This protein binds this small molecule.
Small molecule (SMILES): COc1ccc2[nH]cc(CCNC(=O)C(C)(C)C)c2c1

Sequence of chain 1.B:
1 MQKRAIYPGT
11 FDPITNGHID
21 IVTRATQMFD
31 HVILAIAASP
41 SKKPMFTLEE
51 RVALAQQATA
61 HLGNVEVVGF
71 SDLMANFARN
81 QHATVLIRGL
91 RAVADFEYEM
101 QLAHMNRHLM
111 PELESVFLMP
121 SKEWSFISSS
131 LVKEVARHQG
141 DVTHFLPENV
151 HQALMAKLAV

Sequence of chain 3.B:
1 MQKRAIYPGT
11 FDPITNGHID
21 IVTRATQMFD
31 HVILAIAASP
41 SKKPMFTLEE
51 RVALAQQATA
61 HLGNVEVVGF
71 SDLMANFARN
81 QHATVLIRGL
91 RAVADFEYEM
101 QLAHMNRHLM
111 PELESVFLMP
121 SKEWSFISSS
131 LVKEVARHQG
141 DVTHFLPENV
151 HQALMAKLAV

Binding-site contacts:
Ligand atom C contacts residue PRO8 of chain 3.B at 4.2 Å (hydrophobic).
Ligand atom C11 contacts residue LEU102 of chain 3.B at 3.9 Å (hydrophobic).
Ligand atom C contacts residue ARG88 of chain 3.B at 3.5 Å.
Ligand atom C5 contacts residue ALA37 of chain 3.B at 3.5 Å (hydrophobic).
Ligand atom C2 contacts residue ARG88 of chain 3.B at 3.5 Å.
Ligand atom C12 contacts residue LEU73 of chain 3.B at 4.2 Å (hydrophobic).
Ligand atom C15 contacts residue MET74 of chain 3.B at 3.5 Å (hydrophobic).
Ligand atom O1 contacts residue LEU73 of chain 3.B at 3.5 Å.
Ligand atom C7 contacts residue PHE70 of chain 3.B at 3.8 Å (hydrophobic).
Ligand atom C1 contacts residue PRO8 of chain 3.B at 4.0 Å (hydrophobic).
Ligand atom N contacts residue THR10 of chain 3.B at 4.2 Å.
Ligand atom C3 contacts residue ARG88 of chain 3.B at 4.0 Å.
Ligand atom N contacts residue ALA37 of chain 3.B at 4.2 Å.
Ligand atom C2 contacts residue LEU102 of chain 3.B at 4.1 Å (hydrophobic).
Ligand atom C4 contacts residue GLY9 of chain 3.B at 4.3 Å.
Ligand atom C12 contacts residue GLU134 of chain 1.B at 3.7 Å.
Ligand atom C9 contacts residue MET74 of chain 3.B at 4.1 Å (hydrophobic).
Ligand atom C2 contacts residue PRO8 of chain 3.B at 4.3 Å (hydrophobic).
Ligand atom N contacts residue GLY9 of chain 3.B at 4.2 Å.
Ligand atom C8 contacts residue MET74 of chain 3.B at 4.2 Å (hydrophobic).
Ligand atom O contacts residue PRO8 of chain 3.B at 4.1 Å.
Ligand atom C contacts residue LEU102 of chain 3.B at 4.0 Å (hydrophobic).
Ligand atom C8 contacts residue HIS138 of chain 1.B at 4.2 Å.
Ligand atom C9 contacts residue LEU73 of chain 3.B at 4.1 Å (hydrophobic).
Ligand atom C8 contacts residue ASP72 of chain 3.B at 4.0 Å.
Ligand atom C6 contacts residue ALA37 of chain 3.B at 4.1 Å (hydrophobic).
Ligand atom C13 contacts residue LEU73 of chain 3.B at 4.3 Å (hydrophobic).
Ligand atom C13 contacts residue VAL135 of chain 1.B at 4.2 Å (hydrophobic).
Ligand atom C7 contacts residue ASP72 of chain 3.B at 4.2 Å.
Ligand atom C13 contacts residue ASN106 of chain 3.B at 3.9 Å.
Ligand atom O contacts residue MET74 of chain 3.B at 3.7 Å.
Ligand atom C12 contacts residue VAL135 of chain 1.B at 3.8 Å (hydrophobic).
Ligand atom O1 contacts residue MET74 of chain 3.B at 3.0 Å (h-bond).
Ligand atom C7 contacts residue MET74 of chain 3.B at 3.9 Å (hydrophobic).
Ligand atom C14 contacts residue MET74 of chain 3.B at 4.3 Å (hydrophobic).
Ligand atom O contacts residue ASN106 of chain 3.B at 3.4 Å (h-bond).
Ligand atom C3 contacts residue GLY9 of chain 3.B at 4.2 Å.
Ligand atom C contacts residue MET74 of chain 3.B at 4.2 Å (hydrophobic).
Ligand atom C contacts residue ASN106 of chain 3.B at 3.3 Å.
Ligand atom C5 contacts residue SER39 of chain 3.B at 4.0 Å.